Binding-site contacts:
Ligand atom C6 contacts residue THR120 of chain 1.B at 4.3 Å.
Ligand atom C4 contacts residue ASN118 of chain 1.B at 4.2 Å.
Ligand atom C5 contacts residue ASN118 of chain 1.B at 3.6 Å.
Ligand atom C1 contacts residue ASN118 of chain 1.B at 1.4 Å.
Ligand atom O7 contacts residue LEU161 of chain 1.B at 4.3 Å.
Ligand atom O6 contacts residue PRO122 of chain 1.B at 4.4 Å.
Ligand atom C7 contacts residue ASN118 of chain 1.B at 3.0 Å.
Ligand atom C8 contacts residue ILE156 of chain 1.B at 3.9 Å (hydrophobic).
Ligand atom C3 contacts residue ASN118 of chain 1.B at 3.8 Å.
Ligand atom C8 contacts residue LEU161 of chain 1.B at 3.5 Å (hydrophobic).
Ligand atom O7 contacts residue ILE156 of chain 1.B at 4.0 Å.
Ligand atom C8 contacts residue ASN118 of chain 1.B at 4.2 Å.
Ligand atom O5 contacts residue THR120 of chain 1.B at 4.0 Å.
Ligand atom C1 contacts residue THR120 of chain 1.B at 3.6 Å.
Ligand atom O7 contacts residue ASN118 of chain 1.B at 2.9 Å (h-bond).
Ligand atom C7 contacts residue LEU161 of chain 1.B at 4.2 Å (hydrophobic).
Ligand atom N2 contacts residue ASN118 of chain 1.B at 2.8 Å (h-bond).
Ligand atom C7 contacts residue ILE156 of chain 1.B at 4.3 Å (hydrophobic).
Ligand atom C7 contacts residue HIS220 of chain 1.B at 4.3 Å.
Ligand atom C5 contacts residue THR120 of chain 1.B at 4.1 Å.
Ligand atom O7 contacts residue HIS220 of chain 1.B at 3.3 Å (h-bond).
Ligand atom C8 contacts residue SER158 of chain 1.B at 3.7 Å.
Ligand atom C8 contacts residue ARG157 of chain 1.B at 4.3 Å.
Ligand atom C2 contacts residue THR120 of chain 1.B at 4.4 Å.
Ligand atom C2 contacts residue ASN118 of chain 1.B at 2.4 Å.
Ligand atom O5 contacts residue ASN118 of chain 1.B at 2.4 Å (h-bond).
Ligand atom C3 contacts residue THR120 of chain 1.B at 4.4 Å.
Ligand atom N2 contacts residue THR120 of chain 1.B at 4.5 Å.
Ligand atom O6 contacts residue THR120 of chain 1.B at 3.8 Å.

Sequence of chain 1.B:
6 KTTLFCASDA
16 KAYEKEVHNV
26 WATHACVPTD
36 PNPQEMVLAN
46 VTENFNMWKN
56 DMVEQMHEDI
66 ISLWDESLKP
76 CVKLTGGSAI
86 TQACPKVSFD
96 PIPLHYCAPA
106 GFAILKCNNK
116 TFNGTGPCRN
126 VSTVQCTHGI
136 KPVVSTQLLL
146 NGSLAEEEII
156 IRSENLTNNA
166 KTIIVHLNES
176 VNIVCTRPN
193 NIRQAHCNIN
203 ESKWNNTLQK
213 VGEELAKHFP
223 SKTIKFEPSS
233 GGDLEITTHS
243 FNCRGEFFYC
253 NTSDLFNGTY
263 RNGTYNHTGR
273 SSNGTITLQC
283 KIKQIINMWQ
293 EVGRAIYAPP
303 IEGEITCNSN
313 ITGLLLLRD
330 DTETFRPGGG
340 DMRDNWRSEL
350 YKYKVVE

This protein binds this small molecule.
Small molecule (SMILES): CC(=O)N[C@@H]1[C@@H](O)[C@H](O)[C@@H](CO)O[C@H]1O